Sequence of chain 1.A:
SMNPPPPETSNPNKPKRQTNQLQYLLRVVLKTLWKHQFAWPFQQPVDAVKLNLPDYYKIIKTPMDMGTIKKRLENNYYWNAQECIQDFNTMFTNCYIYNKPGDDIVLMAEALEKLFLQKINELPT

A protein and the small-molecule ligand that binds it are described below.
Small molecule (SMILES): O=c1[nH]c(-c2cccc(S(=O)(=O)NC3CCCC3)c2)cs1

Binding-site contacts:
Ligand atom OAC contacts residue TRP40 of chain 1.A at 4.3 Å.
Ligand atom CAE contacts residue PRO41 of chain 1.A at 3.8 Å (hydrophobic).
Ligand atom CAF contacts residue LEU51 of chain 1.A at 3.8 Å (hydrophobic).
Ligand atom CAK contacts residue LEU53 of chain 1.A at 4.3 Å (hydrophobic).
Ligand atom SAU contacts residue TRP40 of chain 1.A at 4.3 Å.
Ligand atom SAO contacts residue PHE42 of chain 1.A at 3.9 Å.
Ligand atom CAS contacts residue ASN99 of chain 1.A at 4.0 Å.
Ligand atom OAA contacts residue ASN99 of chain 1.A at 2.9 Å (h-bond).
Ligand atom CAP contacts residue LEU51 of chain 1.A at 4.4 Å (hydrophobic).
Ligand atom CAD contacts residue LEU51 of chain 1.A at 3.4 Å (hydrophobic).
Ligand atom OAB contacts residue TRP40 of chain 1.A at 3.6 Å.
Ligand atom CAK contacts residue LEU51 of chain 1.A at 4.2 Å (hydrophobic).
Ligand atom NAN contacts residue ILE105 of chain 1.A at 3.7 Å.
Ligand atom CAF contacts residue TRP40 of chain 1.A at 3.7 Å (hydrophobic).
Ligand atom CAH contacts residue PRO41 of chain 1.A at 4.2 Å (hydrophobic).
Ligand atom CAJ contacts residue LEU51 of chain 1.A at 4.3 Å (hydrophobic).
Ligand atom CAH contacts residue ILE105 of chain 1.A at 3.6 Å (hydrophobic).
Ligand atom CAG contacts residue VAL46 of chain 1.A at 3.7 Å (hydrophobic).
Ligand atom OAA contacts residue TYR56 of chain 1.A at 4.0 Å.
Ligand atom CAS contacts residue TYR56 of chain 1.A at 4.4 Å (hydrophobic).
Ligand atom OAA contacts residue CYS95 of chain 1.A at 3.9 Å.
Ligand atom CAP contacts residue PRO41 of chain 1.A at 3.8 Å (hydrophobic).
Ligand atom CAG contacts residue PHE42 of chain 1.A at 4.3 Å (hydrophobic).
Ligand atom CAD contacts residue PRO41 of chain 1.A at 4.2 Å (hydrophobic).
Ligand atom OAA contacts residue TYR98 of chain 1.A at 3.9 Å.
Ligand atom CAR contacts residue VAL46 of chain 1.A at 4.3 Å (hydrophobic).
Ligand atom CAS contacts residue CYS95 of chain 1.A at 4.4 Å (hydrophobic).
Ligand atom CAE contacts residue LEU51 of chain 1.A at 3.5 Å (hydrophobic).
Ligand atom OAC contacts residue ILE105 of chain 1.A at 4.0 Å.
Ligand atom CAQ contacts residue TRP40 of chain 1.A at 4.4 Å (hydrophobic).
Ligand atom CAP contacts residue ILE105 of chain 1.A at 4.1 Å (hydrophobic).
Ligand atom CAS contacts residue ILE105 of chain 1.A at 4.0 Å (hydrophobic).
Ligand atom CAR contacts residue PRO41 of chain 1.A at 4.2 Å (hydrophobic).
Ligand atom CAR contacts residue ILE105 of chain 1.A at 4.0 Å (hydrophobic).
Ligand atom SAO contacts residue TYR56 of chain 1.A at 4.3 Å.
Ligand atom CAI contacts residue LEU53 of chain 1.A at 3.8 Å (hydrophobic).
Ligand atom CAG contacts residue PRO41 of chain 1.A at 3.3 Å (hydrophobic).
Ligand atom CAD contacts residue TRP40 of chain 1.A at 4.1 Å (hydrophobic).
Ligand atom SAO contacts residue VAL46 of chain 1.A at 3.7 Å.
Ligand atom CAI contacts residue LEU51 of chain 1.A at 3.4 Å (hydrophobic).